Binding-site contacts:
Ligand atom CL1 contacts residue GLY238 of chain 1.B at 3.7 Å.
Ligand atom C13 contacts residue GLY228 of chain 1.B at 3.8 Å.
Ligand atom C7 contacts residue SER226 of chain 1.B at 3.6 Å.
Ligand atom C8 contacts residue SER226 of chain 1.B at 3.7 Å.
Ligand atom C3 contacts residue GLY228 of chain 1.B at 3.9 Å.
Ligand atom C5 contacts residue TYR47 of chain 1.B at 3.6 Å (hydrophobic).
Ligand atom C6 contacts residue HIS43 of chain 1.B at 3.5 Å.
Ligand atom CL1 contacts residue ALA200 of chain 1.B at 3.9 Å.
Ligand atom N3 contacts residue SER226 of chain 1.B at 2.8 Å (h-bond).
Ligand atom N3 contacts residue HIS43 of chain 1.B at 3.9 Å.
Ligand atom CL1 contacts residue VAL225 of chain 1.B at 3.8 Å.
Ligand atom C21 contacts residue ILE179 of chain 1.B at 3.9 Å (hydrophobic).
Ligand atom CL1 contacts residue TRP227 of chain 1.B at 3.4 Å.
Ligand atom C21 contacts residue TRP227 of chain 1.B at 3.6 Å (hydrophobic).
Ligand atom C2 contacts residue GLY228 of chain 1.B at 3.8 Å.
Ligand atom C12 contacts residue GLY228 of chain 1.B at 3.8 Å.
Ligand atom C3 contacts residue TRP227 of chain 1.B at 3.8 Å (hydrophobic).
Ligand atom C14 contacts residue GLY230 of chain 1.B at 3.6 Å.
Ligand atom C12 contacts residue TRP227 of chain 1.B at 3.5 Å (hydrophobic).
Ligand atom C14 contacts residue ALA200 of chain 1.B at 3.6 Å (hydrophobic).
Ligand atom N3 contacts residue TRP227 of chain 1.B at 3.6 Å.
Ligand atom C13 contacts residue ALA200 of chain 1.B at 3.6 Å (hydrophobic).
Ligand atom C11 contacts residue TRP227 of chain 1.B at 3.5 Å (hydrophobic).
Ligand atom C11 contacts residue VAL225 of chain 1.B at 3.6 Å (hydrophobic).
Ligand atom C18 contacts residue TYR47 of chain 1.B at 3.5 Å (hydrophobic).
Ligand atom O1 contacts residue TRP227 of chain 1.B at 3.2 Å.
Ligand atom C4 contacts residue TRP50 of chain 1.B at 3.6 Å (hydrophobic).
Ligand atom N3 contacts residue SER205 of chain 1.B at 3.6 Å.
Ligand atom C20 contacts residue ASN95 of chain 1.B at 3.8 Å.
Ligand atom C9 contacts residue SER226 of chain 1.B at 3.8 Å.
Ligand atom C14 contacts residue CYS201 of chain 1.B at 3.8 Å (hydrophobic).
Ligand atom C13 contacts residue ASP199 of chain 1.B at 3.9 Å.
Ligand atom N1 contacts residue GLY228 of chain 1.B at 2.9 Å (h-bond).
Ligand atom CL1 contacts residue PHE239 of chain 1.B at 3.4 Å.
Ligand atom C12 contacts residue ALA200 of chain 1.B at 3.8 Å (hydrophobic).
Ligand atom C9 contacts residue SER205 of chain 1.B at 3.2 Å.
Ligand atom C11 contacts residue SER226 of chain 1.B at 3.7 Å.
Ligand atom O1 contacts residue GLY228 of chain 1.B at 3.0 Å (h-bond).
Ligand atom C19 contacts residue GLU94 of chain 1.B at 3.5 Å.
Ligand atom C19 contacts residue ASN95 of chain 1.B at 3.8 Å.

The small molecule below binds the protein below.
Small molecule (SMILES): N[C@H](Cc1ccccc1)C(=O)N1CCC[C@H]1C(=O)NCc1cccc(Cl)c1

Sequence of chain 1.B:
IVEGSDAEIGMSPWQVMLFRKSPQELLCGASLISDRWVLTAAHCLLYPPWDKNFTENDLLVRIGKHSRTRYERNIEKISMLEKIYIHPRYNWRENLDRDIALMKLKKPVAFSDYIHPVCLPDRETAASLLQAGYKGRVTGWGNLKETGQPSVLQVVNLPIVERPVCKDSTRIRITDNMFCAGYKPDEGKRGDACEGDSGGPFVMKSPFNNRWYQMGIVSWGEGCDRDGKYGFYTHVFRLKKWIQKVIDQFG